Sequence of chain 1.A:
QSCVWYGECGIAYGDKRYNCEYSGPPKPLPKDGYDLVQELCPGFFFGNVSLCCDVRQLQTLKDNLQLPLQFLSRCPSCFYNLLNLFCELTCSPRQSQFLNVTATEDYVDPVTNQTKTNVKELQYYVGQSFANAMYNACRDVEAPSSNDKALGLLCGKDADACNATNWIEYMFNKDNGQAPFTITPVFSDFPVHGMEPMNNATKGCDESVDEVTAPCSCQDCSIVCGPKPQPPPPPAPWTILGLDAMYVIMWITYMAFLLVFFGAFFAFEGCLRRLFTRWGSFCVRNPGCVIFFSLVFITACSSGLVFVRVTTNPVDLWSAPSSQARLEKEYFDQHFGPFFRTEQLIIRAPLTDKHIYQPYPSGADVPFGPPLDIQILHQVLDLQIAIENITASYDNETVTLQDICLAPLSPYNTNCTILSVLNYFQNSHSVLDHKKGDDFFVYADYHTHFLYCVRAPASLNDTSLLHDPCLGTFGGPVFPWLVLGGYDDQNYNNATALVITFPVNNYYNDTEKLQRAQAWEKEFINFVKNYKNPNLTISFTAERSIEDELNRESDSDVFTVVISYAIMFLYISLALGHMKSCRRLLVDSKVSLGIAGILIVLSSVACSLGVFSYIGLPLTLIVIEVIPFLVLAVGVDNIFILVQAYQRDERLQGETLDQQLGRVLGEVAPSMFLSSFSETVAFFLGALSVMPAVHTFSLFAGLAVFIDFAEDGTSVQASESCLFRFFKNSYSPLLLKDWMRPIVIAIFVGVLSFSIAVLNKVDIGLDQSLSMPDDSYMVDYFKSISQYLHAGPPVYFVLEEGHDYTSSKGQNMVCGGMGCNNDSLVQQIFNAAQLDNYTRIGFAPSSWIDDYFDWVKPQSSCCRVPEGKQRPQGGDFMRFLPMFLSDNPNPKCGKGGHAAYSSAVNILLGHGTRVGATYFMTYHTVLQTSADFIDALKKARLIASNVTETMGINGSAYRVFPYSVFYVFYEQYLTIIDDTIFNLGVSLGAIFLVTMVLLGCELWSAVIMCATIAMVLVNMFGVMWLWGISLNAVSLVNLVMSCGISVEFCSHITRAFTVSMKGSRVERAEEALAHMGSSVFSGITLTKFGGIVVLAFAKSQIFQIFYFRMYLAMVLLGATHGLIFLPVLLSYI

Binding-site contacts:
Ligand atom O5 contacts residue THR536 of chain 1.A at 4.3 Å.
Ligand atom N2 contacts residue ASN478 of chain 1.A at 3.4 Å (h-bond).
Ligand atom C8 contacts residue TYR475 of chain 1.A at 2.8 Å (hydrophobic).
Ligand atom C7 contacts residue ASN478 of chain 1.A at 3.9 Å.
Ligand atom C7 contacts residue ASN476 of chain 1.A at 3.4 Å.
Ligand atom C1 contacts residue ASN476 of chain 1.A at 4.0 Å.
Ligand atom C5 contacts residue ASN478 of chain 1.A at 4.1 Å.
Ligand atom C2 contacts residue ASN478 of chain 1.A at 2.9 Å.
Ligand atom O7 contacts residue ASN476 of chain 1.A at 3.8 Å.
Ligand atom C7 contacts residue TYR475 of chain 1.A at 4.3 Å (hydrophobic).
Ligand atom C3 contacts residue ASN478 of chain 1.A at 4.3 Å.
Ligand atom N2 contacts residue ASN476 of chain 1.A at 3.6 Å (h-bond).
Ligand atom O6 contacts residue THR536 of chain 1.A at 4.2 Å.
Ligand atom O7 contacts residue ASN478 of chain 1.A at 4.0 Å.
Ligand atom C8 contacts residue ASN476 of chain 1.A at 3.5 Å.
Ligand atom C1 contacts residue ASN478 of chain 1.A at 2.2 Å.
Ligand atom O5 contacts residue ASN478 of chain 1.A at 2.7 Å (h-bond).
Ligand atom C2 contacts residue ASN476 of chain 1.A at 4.2 Å.
Ligand atom O6 contacts residue ASN478 of chain 1.A at 4.2 Å.

The small molecule below binds the protein below.
Small molecule (SMILES): CC(=O)N[C@H]1[C@H](O[C@H]2[C@H](O)[C@@H](NC(C)=O)CO[C@@H]2CO)O[C@H](CO)[C@@H](O[C@@H]2O[C@H](CO[C@H]3O[C@H](CO)[C@@H](O)[C@H](O)[C@@H]3O)[C@@H](O)[C@H](O)[C@@H]2O)[C@@H]1O